The small molecule below binds the protein below.
Small molecule (SMILES): CC(=O)N[C@H]1[C@H](O[C@H]2[C@H](O)[C@@H](NC(C)=O)CO[C@@H]2CO)O[C@H](CO)[C@@H](O)[C@@H]1O

Sequence of chain 51.E:
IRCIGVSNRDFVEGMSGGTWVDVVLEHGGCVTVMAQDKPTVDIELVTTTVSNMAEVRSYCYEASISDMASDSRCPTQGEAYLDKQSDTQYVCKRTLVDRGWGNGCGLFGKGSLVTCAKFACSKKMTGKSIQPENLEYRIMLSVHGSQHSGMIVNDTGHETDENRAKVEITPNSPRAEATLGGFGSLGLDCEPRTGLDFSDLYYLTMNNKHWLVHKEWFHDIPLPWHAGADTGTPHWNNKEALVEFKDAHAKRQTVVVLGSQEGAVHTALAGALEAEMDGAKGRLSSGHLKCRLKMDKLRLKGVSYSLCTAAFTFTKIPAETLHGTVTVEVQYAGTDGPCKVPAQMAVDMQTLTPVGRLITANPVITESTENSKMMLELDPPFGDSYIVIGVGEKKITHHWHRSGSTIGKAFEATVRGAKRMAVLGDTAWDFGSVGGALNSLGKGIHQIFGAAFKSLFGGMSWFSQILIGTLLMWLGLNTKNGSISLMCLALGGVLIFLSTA

Binding-site contacts:
Ligand atom N2 contacts residue THR156 of chain 51.E at 3.6 Å (h-bond).
Ligand atom C7 contacts residue ASN154 of chain 51.E at 3.3 Å.
Ligand atom C8 contacts residue ASN154 of chain 51.E at 3.6 Å.
Ligand atom C2 contacts residue THR156 of chain 51.E at 4.2 Å.
Ligand atom O5 contacts residue ASN154 of chain 51.E at 4.0 Å.
Ligand atom C7 contacts residue THR156 of chain 51.E at 3.9 Å.
Ligand atom O7 contacts residue ASN154 of chain 51.E at 2.6 Å (h-bond).
Ligand atom C2 contacts residue ASN154 of chain 51.E at 3.5 Å.
Ligand atom C6 contacts residue MET151 of chain 51.E at 4.5 Å (hydrophobic).
Ligand atom C1 contacts residue ASN154 of chain 51.E at 3.4 Å.
Ligand atom C8 contacts residue THR156 of chain 51.E at 4.0 Å.
Ligand atom O6 contacts residue MET151 of chain 51.E at 3.4 Å.
Ligand atom C1 contacts residue THR156 of chain 51.E at 3.6 Å.
Ligand atom N2 contacts residue ASN154 of chain 51.E at 3.8 Å.